The protein below binds the small molecule below.
Small molecule (SMILES): N[C@@H](CS)C(=O)O

Sequence of chain 28.A:
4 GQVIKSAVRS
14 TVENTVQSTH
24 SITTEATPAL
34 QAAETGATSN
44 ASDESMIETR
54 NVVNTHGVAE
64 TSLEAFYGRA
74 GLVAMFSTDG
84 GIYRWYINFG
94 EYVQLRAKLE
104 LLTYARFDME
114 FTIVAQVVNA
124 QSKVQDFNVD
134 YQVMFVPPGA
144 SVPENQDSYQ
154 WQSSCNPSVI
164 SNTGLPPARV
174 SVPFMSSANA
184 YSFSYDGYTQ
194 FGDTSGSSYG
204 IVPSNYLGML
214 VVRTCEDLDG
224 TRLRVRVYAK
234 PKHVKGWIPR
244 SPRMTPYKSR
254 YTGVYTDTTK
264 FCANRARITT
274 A

Sequence of chain 28.C:
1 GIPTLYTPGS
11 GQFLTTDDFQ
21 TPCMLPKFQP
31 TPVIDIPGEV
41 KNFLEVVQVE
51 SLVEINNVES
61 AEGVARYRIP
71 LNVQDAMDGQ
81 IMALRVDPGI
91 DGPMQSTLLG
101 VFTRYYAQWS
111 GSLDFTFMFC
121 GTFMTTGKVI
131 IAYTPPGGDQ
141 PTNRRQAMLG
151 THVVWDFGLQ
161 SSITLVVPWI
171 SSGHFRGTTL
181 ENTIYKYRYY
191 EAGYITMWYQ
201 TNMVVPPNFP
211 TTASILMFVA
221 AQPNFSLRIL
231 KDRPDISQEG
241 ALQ

Binding-site contacts:
Ligand atom C contacts residue SER151 of chain 27.A at 3.9 Å.
Ligand atom C contacts residue MET78 of chain 28.A at 4.2 Å (hydrophobic).
Ligand atom O contacts residue LEU75 of chain 28.A at 4.4 Å.
Ligand atom CA contacts residue ASP150 of chain 27.A at 3.3 Å.
Ligand atom O contacts residue GLY1 of chain 28.E at 2.2 Å (h-bond).
Ligand atom N contacts residue GLN155 of chain 27.A at 4.3 Å.
Ligand atom N contacts residue GLY1 of chain 28.E at 3.7 Å.
Ligand atom C contacts residue ASP150 of chain 27.A at 3.8 Å.
Ligand atom O contacts residue GLN155 of chain 27.A at 3.0 Å (h-bond).
Ligand atom SG contacts residue ALA241 of chain 28.C at 3.5 Å (h-bond).
Ligand atom N contacts residue TYR152 of chain 27.A at 3.5 Å.
Ligand atom SG contacts residue MET78 of chain 28.A at 3.8 Å.
Ligand atom SG contacts residue GLY1 of chain 28.E at 4.2 Å.
Ligand atom O contacts residue TYR152 of chain 27.A at 3.6 Å.
Ligand atom N contacts residue GLU239 of chain 28.C at 3.0 Å (salt-bridge).
Ligand atom CB contacts residue GLU239 of chain 28.C at 4.0 Å.
Ligand atom CA contacts residue SER151 of chain 27.A at 4.0 Å.
Ligand atom CB contacts residue GLY1 of chain 28.E at 3.1 Å.
Ligand atom CA contacts residue TYR152 of chain 27.A at 3.8 Å (hydrophobic).
Ligand atom CA contacts residue GLY1 of chain 28.E at 2.4 Å.
Ligand atom C contacts residue GLY1 of chain 28.E at 1.3 Å.
Ligand atom C contacts residue TYR95 of chain 28.A at 4.5 Å (hydrophobic).
Ligand atom N contacts residue ASP150 of chain 27.A at 4.4 Å.
Ligand atom CB contacts residue MET78 of chain 28.A at 3.9 Å (hydrophobic).
Ligand atom SG contacts residue GLY240 of chain 28.C at 4.0 Å.
Ligand atom CA contacts residue GLU239 of chain 28.C at 3.9 Å.
Ligand atom CB contacts residue ASP150 of chain 27.A at 3.6 Å.
Ligand atom O contacts residue TYR95 of chain 28.A at 3.6 Å.
Ligand atom SG contacts residue GLU239 of chain 28.C at 4.3 Å.
Ligand atom N contacts residue GLN238 of chain 28.C at 3.8 Å.
Ligand atom C contacts residue TYR152 of chain 27.A at 3.6 Å (hydrophobic).
Ligand atom C contacts residue GLN155 of chain 27.A at 4.2 Å.
Ligand atom SG contacts residue TYR95 of chain 28.A at 3.8 Å.

Sequence of chain 27.A:
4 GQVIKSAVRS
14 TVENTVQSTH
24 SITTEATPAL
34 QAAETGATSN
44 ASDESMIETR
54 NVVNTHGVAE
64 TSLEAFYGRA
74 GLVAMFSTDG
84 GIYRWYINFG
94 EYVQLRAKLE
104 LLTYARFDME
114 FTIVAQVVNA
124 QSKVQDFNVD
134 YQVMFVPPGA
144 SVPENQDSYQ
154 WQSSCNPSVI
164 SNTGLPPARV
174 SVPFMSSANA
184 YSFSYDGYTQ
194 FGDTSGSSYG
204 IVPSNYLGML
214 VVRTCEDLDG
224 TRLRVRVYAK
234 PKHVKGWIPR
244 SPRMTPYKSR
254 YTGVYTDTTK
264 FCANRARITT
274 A